This protein binds this small molecule.
Small molecule (SMILES): C[S@@H](CCCN)C[C@H]1O[C@@H](n2cnc3c(N)ncnc32)[C@H](O)[C@@H]1O

Binding-site contacts:
Ligand atom O2' contacts residue ASP128 of chain 1.A at 3.5 Å.
Ligand atom CB contacts residue ASP176 of chain 1.A at 3.2 Å.
Ligand atom CE contacts residue ASP106 of chain 1.A at 3.2 Å.
Ligand atom N contacts residue ASP106 of chain 1.A at 2.8 Å (salt-bridge).
Ligand atom O4' contacts residue ASP176 of chain 1.A at 3.6 Å.
Ligand atom N3 contacts residue GLY103 of chain 1.A at 3.6 Å.
Ligand atom N3 contacts residue ILE127 of chain 1.A at 3.1 Å (h-bond).
Ligand atom O2' contacts residue GLN48 of chain 1.A at 2.9 Å (h-bond).
Ligand atom C4' contacts residue ASP126 of chain 1.A at 3.3 Å.
Ligand atom C3' contacts residue ASP126 of chain 1.A at 3.3 Å.
Ligand atom N contacts residue ASP176 of chain 1.A at 2.9 Å (salt-bridge).
Ligand atom O3' contacts residue VAL131 of chain 1.A at 3.5 Å.
Ligand atom O4' contacts residue THR177 of chain 1.A at 3.5 Å.
Ligand atom N1 contacts residue ASP157 of chain 1.A at 3.6 Å (salt-bridge).
Ligand atom C1' contacts residue ASP126 of chain 1.A at 3.4 Å.
Ligand atom N contacts residue HIS82 of chain 1.A at 3.1 Å (h-bond).
Ligand atom CA contacts residue ASP106 of chain 1.A at 3.6 Å.
Ligand atom N3 contacts residue ASP126 of chain 1.A at 3.6 Å.
Ligand atom C5' contacts residue ASP176 of chain 1.A at 3.3 Å.
Ligand atom SD contacts residue ASP176 of chain 1.A at 3.3 Å (salt-bridge).
Ligand atom C6 contacts residue ASP157 of chain 1.A at 3.6 Å.
Ligand atom C5 contacts residue ILE127 of chain 1.A at 3.6 Å (hydrophobic).
Ligand atom O2' contacts residue ASP126 of chain 1.A at 2.6 Å (salt-bridge).
Ligand atom C2' contacts residue ASP126 of chain 1.A at 3.5 Å.
Ligand atom CG contacts residue GLN72 of chain 1.A at 3.5 Å.
Ligand atom C2' contacts residue GLN48 of chain 1.A at 3.6 Å.
Ligand atom O2' contacts residue ILE127 of chain 1.A at 3.7 Å.
Ligand atom C8 contacts residue THR178 of chain 1.A at 3.7 Å.
Ligand atom C2 contacts residue GLY158 of chain 1.A at 3.6 Å.
Ligand atom C2 contacts residue VAL125 of chain 1.A at 3.6 Å (hydrophobic).
Ligand atom N6 contacts residue ASP157 of chain 1.A at 2.8 Å (salt-bridge).
Ligand atom C2 contacts residue ILE127 of chain 1.A at 3.2 Å (hydrophobic).
Ligand atom C4 contacts residue ILE127 of chain 1.A at 3.5 Å (hydrophobic).
Ligand atom CA contacts residue GLN72 of chain 1.A at 3.4 Å.
Ligand atom SD contacts residue ASP106 of chain 1.A at 3.6 Å (salt-bridge).
Ligand atom O3' contacts residue ASP126 of chain 1.A at 2.5 Å (salt-bridge).
Ligand atom C4' contacts residue ASP176 of chain 1.A at 3.6 Å.
Ligand atom O4' contacts residue GLY103 of chain 1.A at 3.5 Å.
Ligand atom N1 contacts residue GLY158 of chain 1.A at 2.9 Å (h-bond).
Ligand atom C3' contacts residue LEU67 of chain 1.A at 3.6 Å (hydrophobic).

Sequence of chain 1.A:
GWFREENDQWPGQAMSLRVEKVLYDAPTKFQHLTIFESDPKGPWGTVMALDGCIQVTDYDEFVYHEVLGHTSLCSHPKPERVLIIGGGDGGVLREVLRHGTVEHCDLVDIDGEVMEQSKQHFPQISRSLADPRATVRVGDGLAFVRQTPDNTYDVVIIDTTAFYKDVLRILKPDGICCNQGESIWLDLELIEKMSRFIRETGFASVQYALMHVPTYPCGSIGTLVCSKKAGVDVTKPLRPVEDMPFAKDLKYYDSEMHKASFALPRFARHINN